Sequence of chain 1.A:
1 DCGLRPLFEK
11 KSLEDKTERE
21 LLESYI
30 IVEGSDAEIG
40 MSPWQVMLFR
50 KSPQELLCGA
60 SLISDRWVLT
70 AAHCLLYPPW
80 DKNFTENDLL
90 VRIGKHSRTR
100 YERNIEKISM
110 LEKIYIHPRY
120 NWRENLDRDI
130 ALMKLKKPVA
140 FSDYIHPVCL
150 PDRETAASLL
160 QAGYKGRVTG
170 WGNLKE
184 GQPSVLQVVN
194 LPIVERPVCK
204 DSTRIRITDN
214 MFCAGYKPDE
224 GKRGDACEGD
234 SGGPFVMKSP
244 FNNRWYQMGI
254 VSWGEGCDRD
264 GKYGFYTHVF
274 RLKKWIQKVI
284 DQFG

The protein below binds the small molecule below.
Small molecule (SMILES): CCCCNc1cc(C)nc2nc(Nc3cc(Cl)ccc3C)nn12

Binding-site contacts:
Ligand atom CL41 contacts residue PHE268 of chain 1.A at 3.5 Å.
Ligand atom C29 contacts residue TRP256 of chain 1.A at 3.7 Å (hydrophobic).
Ligand atom N10 contacts residue SER234 of chain 1.A at 3.4 Å (h-bond).
Ligand atom C1 contacts residue ASP228 of chain 1.A at 3.8 Å.
Ligand atom C3 contacts residue GLY257 of chain 1.A at 3.8 Å.
Ligand atom C37 contacts residue TYR76 of chain 1.A at 3.5 Å (hydrophobic).
Ligand atom N14 contacts residue TRP256 of chain 1.A at 3.8 Å.
Ligand atom C5 contacts residue GLY257 of chain 1.A at 3.8 Å.
Ligand atom C11 contacts residue TRP256 of chain 1.A at 3.8 Å (hydrophobic).
Ligand atom C42 contacts residue CYS260 of chain 1.A at 3.5 Å (hydrophobic).
Ligand atom C19 contacts residue GLY257 of chain 1.A at 3.7 Å.
Ligand atom C1 contacts residue GLY257 of chain 1.A at 3.7 Å.
Ligand atom N15 contacts residue GLY257 of chain 1.A at 3.2 Å (h-bond).
Ligand atom N16 contacts residue HIS72 of chain 1.A at 3.5 Å (h-bond).
Ligand atom C4 contacts residue TRP256 of chain 1.A at 3.5 Å (hydrophobic).
Ligand atom CL41 contacts residue TRP256 of chain 1.A at 3.3 Å.
Ligand atom CL41 contacts residue GLY267 of chain 1.A at 3.5 Å.
Ligand atom C11 contacts residue SER234 of chain 1.A at 3.6 Å.
Ligand atom C2 contacts residue CYS230 of chain 1.A at 3.8 Å (hydrophobic).
Ligand atom C6 contacts residue ALA229 of chain 1.A at 3.5 Å (hydrophobic).
Ligand atom N12 contacts residue SER234 of chain 1.A at 3.1 Å (h-bond).
Ligand atom C1 contacts residue ALA229 of chain 1.A at 3.2 Å (hydrophobic).
Ligand atom C37 contacts residue TRP79 of chain 1.A at 3.6 Å (hydrophobic).
Ligand atom C5 contacts residue ALA229 of chain 1.A at 3.8 Å (hydrophobic).
Ligand atom N12 contacts residue HIS72 of chain 1.A at 3.6 Å.
Ligand atom C5 contacts residue TRP256 of chain 1.A at 3.3 Å (hydrophobic).
Ligand atom C6 contacts residue ASP228 of chain 1.A at 3.4 Å.
Ligand atom C42 contacts residue GLY259 of chain 1.A at 3.6 Å.
Ligand atom N12 contacts residue SER255 of chain 1.A at 3.6 Å (h-bond).
Ligand atom C6 contacts residue GLY257 of chain 1.A at 3.6 Å.
Ligand atom C42 contacts residue GLU231 of chain 1.A at 3.8 Å.
Ligand atom C1 contacts residue GLY259 of chain 1.A at 3.3 Å.
Ligand atom N21 contacts residue GLY257 of chain 1.A at 2.7 Å (h-bond).
Ligand atom N15 contacts residue TRP256 of chain 1.A at 3.6 Å.
Ligand atom C23 contacts residue TRP256 of chain 1.A at 3.4 Å (hydrophobic).
Ligand atom CL41 contacts residue VAL254 of chain 1.A at 3.6 Å.
Ligand atom C4 contacts residue GLY257 of chain 1.A at 3.8 Å.
Ligand atom C42 contacts residue CYS230 of chain 1.A at 3.8 Å (hydrophobic).
Ligand atom C4 contacts residue VAL254 of chain 1.A at 3.7 Å (hydrophobic).
Ligand atom C22 contacts residue GLY257 of chain 1.A at 3.8 Å.